The small molecule below binds the protein below.
Small molecule (SMILES): OC[C@H]1O[C@H](O)[C@@H](O)[C@@H](O)[C@@H]1O

Binding-site contacts:
Ligand atom O4 contacts residue TRP547 of chain 1.B at 4.0 Å.
Ligand atom C4 contacts residue TRP547 of chain 1.B at 3.6 Å (hydrophobic).
Ligand atom C2 contacts residue TRP547 of chain 1.B at 2.5 Å (hydrophobic).
Ligand atom C4 contacts residue GLU581 of chain 1.B at 4.0 Å.
Ligand atom O3 contacts residue TRP547 of chain 1.B at 4.4 Å.
Ligand atom O6 contacts residue ARG566 of chain 1.B at 3.9 Å.
Ligand atom C6 contacts residue TRP547 of chain 1.B at 4.3 Å (hydrophobic).
Ligand atom O6 contacts residue GLU581 of chain 1.B at 4.1 Å.
Ligand atom C3 contacts residue TRP547 of chain 1.B at 3.1 Å (hydrophobic).
Ligand atom C3 contacts residue GLN546 of chain 1.B at 4.5 Å.
Ligand atom C5 contacts residue GLU581 of chain 1.B at 3.4 Å.
Ligand atom O3 contacts residue GLN546 of chain 1.B at 3.4 Å (h-bond).
Ligand atom O4 contacts residue GLU581 of chain 1.B at 3.4 Å (salt-bridge).
Ligand atom C6 contacts residue GLU581 of chain 1.B at 3.9 Å.
Ligand atom O5 contacts residue ARG566 of chain 1.B at 3.9 Å.
Ligand atom O5 contacts residue GLU581 of chain 1.B at 4.4 Å.
Ligand atom O2 contacts residue TRP547 of chain 1.B at 3.7 Å.
Ligand atom C1 contacts residue TRP547 of chain 1.B at 1.4 Å (hydrophobic).
Ligand atom C1 contacts residue ARG566 of chain 1.B at 4.2 Å.
Ligand atom O5 contacts residue TRP547 of chain 1.B at 2.5 Å.
Ligand atom C5 contacts residue TRP547 of chain 1.B at 3.0 Å (hydrophobic).
Ligand atom O6 contacts residue TRP547 of chain 1.B at 4.4 Å.

Sequence of chain 1.B:
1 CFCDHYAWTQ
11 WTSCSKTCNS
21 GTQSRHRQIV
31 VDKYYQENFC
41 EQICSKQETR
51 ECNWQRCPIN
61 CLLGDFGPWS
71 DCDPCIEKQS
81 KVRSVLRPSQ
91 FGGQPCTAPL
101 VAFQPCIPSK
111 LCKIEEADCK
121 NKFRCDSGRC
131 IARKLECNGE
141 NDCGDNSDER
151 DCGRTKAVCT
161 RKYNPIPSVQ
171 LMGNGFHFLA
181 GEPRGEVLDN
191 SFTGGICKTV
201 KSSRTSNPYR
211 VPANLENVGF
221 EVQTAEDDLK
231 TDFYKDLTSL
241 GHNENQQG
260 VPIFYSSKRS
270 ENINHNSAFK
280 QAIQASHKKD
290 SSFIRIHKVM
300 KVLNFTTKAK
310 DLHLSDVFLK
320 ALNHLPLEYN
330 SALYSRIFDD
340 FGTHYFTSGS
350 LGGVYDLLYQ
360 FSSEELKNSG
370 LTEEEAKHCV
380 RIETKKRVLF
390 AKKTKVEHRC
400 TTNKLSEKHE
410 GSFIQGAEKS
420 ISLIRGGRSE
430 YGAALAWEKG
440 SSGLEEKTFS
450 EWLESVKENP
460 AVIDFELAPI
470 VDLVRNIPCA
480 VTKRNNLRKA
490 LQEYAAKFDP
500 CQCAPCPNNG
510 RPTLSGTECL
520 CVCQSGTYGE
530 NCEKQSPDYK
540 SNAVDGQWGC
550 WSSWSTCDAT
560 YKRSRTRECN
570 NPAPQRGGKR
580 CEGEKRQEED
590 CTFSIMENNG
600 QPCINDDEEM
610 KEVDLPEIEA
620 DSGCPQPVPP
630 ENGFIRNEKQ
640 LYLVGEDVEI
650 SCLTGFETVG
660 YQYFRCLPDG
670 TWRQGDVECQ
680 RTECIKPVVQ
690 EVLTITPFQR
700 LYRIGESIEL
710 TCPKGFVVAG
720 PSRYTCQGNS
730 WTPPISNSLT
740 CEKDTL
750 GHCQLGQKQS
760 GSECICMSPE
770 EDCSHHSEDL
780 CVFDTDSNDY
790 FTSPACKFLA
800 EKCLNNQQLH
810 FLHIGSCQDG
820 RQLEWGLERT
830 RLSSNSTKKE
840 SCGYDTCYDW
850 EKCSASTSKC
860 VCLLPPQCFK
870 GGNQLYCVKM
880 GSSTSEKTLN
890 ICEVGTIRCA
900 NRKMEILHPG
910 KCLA